A small-molecule ligand and the protein it binds are described below.
Small molecule (SMILES): CN(C)c1ccc(C(=C2C=CC(=[N+](C)C)C=C2)c2ccccc2)cc1

Binding-site contacts:
Ligand atom C1 contacts residue ASN157 of chain 1.C at 4.1 Å.
Ligand atom C19 contacts residue ASN157 of chain 1.C at 2.5 Å.
Ligand atom N3 contacts residue ASN157 of chain 1.C at 4.1 Å.
Ligand atom N2 contacts residue GLU90 of chain 1.C at 3.1 Å (salt-bridge).
Ligand atom C23 contacts residue GLU90 of chain 1.C at 3.7 Å.
Ligand atom C15 contacts residue ASN157 of chain 1.C at 3.8 Å.
Ligand atom C23 contacts residue TYR93 of chain 1.C at 3.7 Å (hydrophobic).
Ligand atom C22 contacts residue THR89 of chain 1.C at 4.1 Å.
Ligand atom C12 contacts residue GLU90 of chain 1.C at 3.0 Å.
Ligand atom C12 contacts residue TYR123 of chain 1.C at 4.1 Å (hydrophobic).
Ligand atom C25 contacts residue ILE124 of chain 1.C at 3.0 Å (hydrophobic).
Ligand atom N3 contacts residue ASN154 of chain 1.C at 3.4 Å (h-bond).
Ligand atom N3 contacts residue GLU120 of chain 1.C at 3.8 Å.
Ligand atom C22 contacts residue GLU90 of chain 1.C at 3.3 Å.
Ligand atom C17 contacts residue TYR123 of chain 1.C at 3.9 Å (hydrophobic).
Ligand atom C24 contacts residue ASN154 of chain 1.C at 3.8 Å.
Ligand atom C16 contacts residue GLU120 of chain 1.C at 3.8 Å.
Ligand atom C16 contacts residue TYR123 of chain 1.C at 3.4 Å (hydrophobic).
Ligand atom C24 contacts residue GLU120 of chain 1.C at 2.6 Å.
Ligand atom C25 contacts residue ASN157 of chain 1.C at 4.0 Å.
Ligand atom C16 contacts residue ASN157 of chain 1.C at 3.8 Å.
Ligand atom C13 contacts residue GLU90 of chain 1.C at 3.8 Å.
Ligand atom C17 contacts residue ASN157 of chain 1.C at 3.3 Å.
Ligand atom C18 contacts residue ASN157 of chain 1.C at 2.6 Å.
Ligand atom C4 contacts residue TYR103 of chain 1.C at 3.6 Å (hydrophobic).
Ligand atom C15 contacts residue TYR123 of chain 1.C at 3.8 Å (hydrophobic).
Ligand atom C13 contacts residue ASN157 of chain 1.C at 3.7 Å.
Ligand atom C22 contacts residue TRP61 of chain 1.C at 3.8 Å (hydrophobic).
Ligand atom C10 contacts residue GLU90 of chain 1.C at 3.6 Å.
Ligand atom N3 contacts residue ILE124 of chain 1.C at 3.5 Å.
Ligand atom C25 contacts residue ALA153 of chain 1.C at 3.0 Å (hydrophobic).
Ligand atom C25 contacts residue ASN154 of chain 1.C at 3.2 Å.
Ligand atom C14 contacts residue ASN157 of chain 1.C at 3.2 Å.
Ligand atom C17 contacts residue ASN154 of chain 1.C at 4.1 Å.
Ligand atom C17 contacts residue GLU120 of chain 1.C at 4.1 Å.
Ligand atom C11 contacts residue GLU90 of chain 1.C at 3.0 Å.
Ligand atom C18 contacts residue PHE162 of chain 1.A at 4.0 Å (hydrophobic).
Ligand atom C10 contacts residue GLN96 of chain 1.C at 4.0 Å.
Ligand atom C24 contacts residue ILE124 of chain 1.C at 3.9 Å (hydrophobic).
Ligand atom C18 contacts residue ASN154 of chain 1.C at 3.8 Å.

Sequence of chain 1.C:
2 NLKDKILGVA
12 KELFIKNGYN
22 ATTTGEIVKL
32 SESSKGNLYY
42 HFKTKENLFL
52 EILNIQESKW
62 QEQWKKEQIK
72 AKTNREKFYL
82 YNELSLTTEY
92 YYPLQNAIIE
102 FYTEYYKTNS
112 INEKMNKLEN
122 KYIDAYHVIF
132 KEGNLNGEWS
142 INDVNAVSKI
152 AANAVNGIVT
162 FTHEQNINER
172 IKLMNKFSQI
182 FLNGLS

Sequence of chain 1.A:
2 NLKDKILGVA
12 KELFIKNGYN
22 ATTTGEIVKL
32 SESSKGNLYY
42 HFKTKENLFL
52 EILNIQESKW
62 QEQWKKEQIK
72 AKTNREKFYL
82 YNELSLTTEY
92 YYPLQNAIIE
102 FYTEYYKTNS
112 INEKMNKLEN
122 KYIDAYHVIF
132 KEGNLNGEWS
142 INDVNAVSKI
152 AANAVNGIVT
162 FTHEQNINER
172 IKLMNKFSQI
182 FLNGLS